This protein binds this small molecule.
Small molecule (SMILES): CC(=O)N[C@H]1[C@H](O[C@H]2[C@H](O)[C@@H](NC(C)=O)CO[C@@H]2CO)O[C@H](CO)[C@@H](O)[C@@H]1O

Sequence of chain 4.E:
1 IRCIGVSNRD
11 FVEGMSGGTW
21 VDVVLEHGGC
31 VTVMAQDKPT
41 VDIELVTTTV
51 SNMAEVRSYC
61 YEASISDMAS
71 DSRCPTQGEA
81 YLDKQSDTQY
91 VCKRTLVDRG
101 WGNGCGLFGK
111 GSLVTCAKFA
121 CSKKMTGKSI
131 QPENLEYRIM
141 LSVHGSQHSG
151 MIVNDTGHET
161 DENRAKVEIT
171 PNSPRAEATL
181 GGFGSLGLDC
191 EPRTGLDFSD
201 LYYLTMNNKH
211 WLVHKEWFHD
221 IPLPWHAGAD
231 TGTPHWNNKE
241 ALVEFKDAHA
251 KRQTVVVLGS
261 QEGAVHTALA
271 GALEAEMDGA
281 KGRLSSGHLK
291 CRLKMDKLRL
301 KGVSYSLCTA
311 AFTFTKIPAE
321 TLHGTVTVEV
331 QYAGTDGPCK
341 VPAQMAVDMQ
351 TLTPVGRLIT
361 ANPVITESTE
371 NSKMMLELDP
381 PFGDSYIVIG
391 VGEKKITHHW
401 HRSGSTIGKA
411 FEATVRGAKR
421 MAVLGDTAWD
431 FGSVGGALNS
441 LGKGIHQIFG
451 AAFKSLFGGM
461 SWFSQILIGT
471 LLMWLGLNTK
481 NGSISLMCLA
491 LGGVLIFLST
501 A

Binding-site contacts:
Ligand atom C7 contacts residue ASN154 of chain 4.E at 3.3 Å.
Ligand atom C2 contacts residue THR156 of chain 4.E at 4.2 Å.
Ligand atom C1 contacts residue ASN154 of chain 4.E at 3.4 Å.
Ligand atom C8 contacts residue THR156 of chain 4.E at 4.0 Å.
Ligand atom O6 contacts residue MET151 of chain 4.E at 3.4 Å.
Ligand atom C8 contacts residue ASN154 of chain 4.E at 3.6 Å.
Ligand atom N2 contacts residue THR156 of chain 4.E at 3.6 Å (h-bond).
Ligand atom C7 contacts residue THR156 of chain 4.E at 3.9 Å.
Ligand atom O5 contacts residue ASN154 of chain 4.E at 4.0 Å.
Ligand atom C2 contacts residue ASN154 of chain 4.E at 3.5 Å.
Ligand atom O7 contacts residue ASN154 of chain 4.E at 2.6 Å (h-bond).
Ligand atom N2 contacts residue ASN154 of chain 4.E at 3.8 Å.
Ligand atom C1 contacts residue THR156 of chain 4.E at 3.6 Å.
Ligand atom C6 contacts residue MET151 of chain 4.E at 4.5 Å (hydrophobic).